Binding-site contacts:
Ligand atom C6 contacts residue ARG169 of chain 1.B at 2.5 Å.
Ligand atom N7 contacts residue PRO319 of chain 1.C at 3.5 Å (h-bond).
Ligand atom O2' contacts residue MET321 of chain 1.C at 3.5 Å (h-bond).
Ligand atom C5' contacts residue SER318 of chain 1.C at 3.4 Å.
Ligand atom PG contacts residue PHE128 of chain 1.B at 3.5 Å.
Ligand atom O2G contacts residue PHE128 of chain 1.B at 3.1 Å (h-bond).
Ligand atom O2A contacts residue GLN134 of chain 1.B at 3.2 Å (h-bond).
Ligand atom O1G contacts residue CA1 of chain 1.E at 2.0 Å.
Ligand atom N3B contacts residue ASP317 of chain 1.C at 3.4 Å (salt-bridge).
Ligand atom O1A contacts residue THR133 of chain 1.B at 3.3 Å (h-bond).
Ligand atom O2B contacts residue LYS132 of chain 1.B at 3.4 Å.
Ligand atom O3' contacts residue ARG311 of chain 1.B at 3.1 Å (salt-bridge).
Ligand atom O1G contacts residue GLU162 of chain 1.B at 3.2 Å (salt-bridge).
Ligand atom N1 contacts residue ARG169 of chain 1.B at 3.6 Å (salt-bridge).
Ligand atom O3' contacts residue TYR316 of chain 1.C at 3.4 Å (h-bond).
Ligand atom N7 contacts residue ARG169 of chain 1.B at 3.5 Å (salt-bridge).
Ligand atom O1B contacts residue THR133 of chain 1.B at 3.3 Å (h-bond).
Ligand atom C4' contacts residue ARG129 of chain 1.B at 3.4 Å.
Ligand atom PB contacts residue CA1 of chain 1.E at 3.4 Å.
Ligand atom N6 contacts residue GLU320 of chain 1.C at 3.3 Å (salt-bridge).
Ligand atom C5 contacts residue ARG169 of chain 1.B at 3.3 Å.
Ligand atom N3B contacts residue PHE128 of chain 1.B at 3.2 Å (h-bond).
Ligand atom O3G contacts residue HIS295 of chain 1.C at 3.4 Å (h-bond).
Ligand atom C8 contacts residue SER318 of chain 1.C at 3.2 Å.
Ligand atom O2G contacts residue HIS295 of chain 1.C at 3.5 Å.
Ligand atom PG contacts residue CA1 of chain 1.E at 3.2 Å.
Ligand atom C3' contacts residue TYR316 of chain 1.C at 3.4 Å (hydrophobic).
Ligand atom N1 contacts residue THR331 of chain 1.B at 3.3 Å (h-bond).
Ligand atom C8 contacts residue GLN134 of chain 1.B at 3.5 Å.
Ligand atom O2A contacts residue THR133 of chain 1.B at 2.6 Å (h-bond).
Ligand atom PA contacts residue THR133 of chain 1.B at 3.5 Å.
Ligand atom O2A contacts residue LYS132 of chain 1.B at 3.4 Å (salt-bridge).
Ligand atom O3' contacts residue GLU323 of chain 1.C at 3.2 Å (salt-bridge).
Ligand atom N6 contacts residue ARG169 of chain 1.B at 1.3 Å (salt-bridge).
Ligand atom O2' contacts residue GLU323 of chain 1.C at 3.3 Å.
Ligand atom N7 contacts residue GLU320 of chain 1.C at 3.5 Å.
Ligand atom O3G contacts residue ASP317 of chain 1.C at 3.3 Å (salt-bridge).
Ligand atom O2B contacts residue PHE128 of chain 1.B at 3.2 Å (h-bond).
Ligand atom N7 contacts residue GLN134 of chain 1.B at 3.5 Å (h-bond).
Ligand atom O1B contacts residue CA1 of chain 1.E at 2.3 Å.

Sequence of chain 1.C:
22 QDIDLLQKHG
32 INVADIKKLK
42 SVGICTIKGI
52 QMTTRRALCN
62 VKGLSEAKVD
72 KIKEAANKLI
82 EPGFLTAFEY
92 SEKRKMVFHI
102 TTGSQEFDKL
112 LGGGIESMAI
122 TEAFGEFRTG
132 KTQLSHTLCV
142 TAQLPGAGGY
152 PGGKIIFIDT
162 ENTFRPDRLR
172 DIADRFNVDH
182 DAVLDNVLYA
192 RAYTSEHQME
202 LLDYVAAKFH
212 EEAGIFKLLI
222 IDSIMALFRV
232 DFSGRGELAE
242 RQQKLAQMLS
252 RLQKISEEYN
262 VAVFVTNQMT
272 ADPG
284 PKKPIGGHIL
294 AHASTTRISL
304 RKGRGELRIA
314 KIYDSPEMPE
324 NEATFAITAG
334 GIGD

The small molecule below binds the protein below.
Small molecule (SMILES): Nc1ncnc2c1ncn2[C@@H]1O[C@H](CO[P](=O)(O)O[P](=O)(O)NP(=O)(O)O)[C@@H](O)[C@H]1O

Sequence of chain 1.B:
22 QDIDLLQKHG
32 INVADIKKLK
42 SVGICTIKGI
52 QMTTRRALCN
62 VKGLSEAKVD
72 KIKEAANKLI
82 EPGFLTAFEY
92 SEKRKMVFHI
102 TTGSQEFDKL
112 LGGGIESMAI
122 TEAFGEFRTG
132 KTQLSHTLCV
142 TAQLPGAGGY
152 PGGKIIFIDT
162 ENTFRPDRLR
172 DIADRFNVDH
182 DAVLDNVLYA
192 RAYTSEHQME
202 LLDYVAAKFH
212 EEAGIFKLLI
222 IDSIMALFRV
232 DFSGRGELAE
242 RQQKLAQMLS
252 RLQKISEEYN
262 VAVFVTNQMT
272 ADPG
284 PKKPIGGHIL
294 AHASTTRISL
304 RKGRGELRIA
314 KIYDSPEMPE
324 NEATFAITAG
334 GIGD